Sequence of chain 1.B:
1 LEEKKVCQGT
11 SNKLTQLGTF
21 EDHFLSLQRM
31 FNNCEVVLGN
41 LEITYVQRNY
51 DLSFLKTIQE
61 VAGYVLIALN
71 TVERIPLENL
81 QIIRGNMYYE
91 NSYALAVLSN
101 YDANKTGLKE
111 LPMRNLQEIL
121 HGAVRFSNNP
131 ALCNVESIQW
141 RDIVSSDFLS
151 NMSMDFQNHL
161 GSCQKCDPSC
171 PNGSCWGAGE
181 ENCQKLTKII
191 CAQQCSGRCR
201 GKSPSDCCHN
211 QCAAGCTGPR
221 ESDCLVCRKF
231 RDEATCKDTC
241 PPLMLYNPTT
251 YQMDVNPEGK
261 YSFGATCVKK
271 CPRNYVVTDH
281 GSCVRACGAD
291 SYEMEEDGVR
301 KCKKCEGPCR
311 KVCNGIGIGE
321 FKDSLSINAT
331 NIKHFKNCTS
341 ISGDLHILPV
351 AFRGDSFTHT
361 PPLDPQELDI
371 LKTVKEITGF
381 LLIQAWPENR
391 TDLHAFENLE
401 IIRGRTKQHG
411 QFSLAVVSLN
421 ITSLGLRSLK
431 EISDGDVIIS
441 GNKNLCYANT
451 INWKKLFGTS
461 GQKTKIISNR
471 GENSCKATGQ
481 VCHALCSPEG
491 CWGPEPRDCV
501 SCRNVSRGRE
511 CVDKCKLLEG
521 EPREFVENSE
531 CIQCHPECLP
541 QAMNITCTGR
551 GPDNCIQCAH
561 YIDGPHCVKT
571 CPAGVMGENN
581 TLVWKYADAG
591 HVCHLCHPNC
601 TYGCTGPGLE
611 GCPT

Binding-site contacts:
Ligand atom C4 contacts residue ASN32 of chain 1.B at 3.9 Å.
Ligand atom C1 contacts residue ASN33 of chain 1.B at 4.0 Å.
Ligand atom C5 contacts residue ASN32 of chain 1.B at 3.6 Å.
Ligand atom C3 contacts residue ASN32 of chain 1.B at 3.5 Å.
Ligand atom C2 contacts residue ASN32 of chain 1.B at 2.0 Å.
Ligand atom O3 contacts residue ASN32 of chain 1.B at 4.4 Å.
Ligand atom O7 contacts residue ASN32 of chain 1.B at 4.2 Å.
Ligand atom N2 contacts residue ASN32 of chain 1.B at 2.6 Å (h-bond).
Ligand atom C8 contacts residue ASN32 of chain 1.B at 3.3 Å.
Ligand atom O7 contacts residue GLN28 of chain 1.B at 3.6 Å.
Ligand atom N2 contacts residue GLN28 of chain 1.B at 3.9 Å.
Ligand atom C7 contacts residue GLN28 of chain 1.B at 4.2 Å.
Ligand atom O5 contacts residue ASN32 of chain 1.B at 2.4 Å (h-bond).
Ligand atom C5 contacts residue ASN33 of chain 1.B at 4.0 Å.
Ligand atom C6 contacts residue ASN33 of chain 1.B at 3.7 Å.
Ligand atom O6 contacts residue ASN33 of chain 1.B at 3.5 Å (h-bond).
Ligand atom C7 contacts residue ASN32 of chain 1.B at 3.2 Å.
Ligand atom O7 contacts residue ARG29 of chain 1.B at 4.4 Å.
Ligand atom C1 contacts residue ASN32 of chain 1.B at 1.4 Å.
Ligand atom O5 contacts residue ASN33 of chain 1.B at 3.0 Å (h-bond).

The small molecule below binds the protein below.
Small molecule (SMILES): CC(=O)N[C@@H]1[C@@H](O)[C@H](O)[C@@H](CO)O[C@H]1O